Binding-site contacts:
Ligand atom C contacts residue LEU90 of chain 1.A at 3.8 Å (hydrophobic).
Ligand atom C21 contacts residue TYR50 of chain 1.A at 4.0 Å (hydrophobic).
Ligand atom C10 contacts residue TYR35 of chain 1.A at 3.5 Å (hydrophobic).
Ligand atom C13 contacts residue TYR50 of chain 1.A at 4.0 Å (hydrophobic).
Ligand atom C31 contacts residue LEU90 of chain 1.A at 4.3 Å (hydrophobic).
Ligand atom C31 contacts residue PHE101 of chain 1.A at 3.9 Å (hydrophobic).
Ligand atom C3 contacts residue LEU90 of chain 1.A at 3.8 Å (hydrophobic).
Ligand atom C17 contacts residue VAL47 of chain 1.A at 3.9 Å (hydrophobic).
Ligand atom N7 contacts residue LEU90 of chain 1.A at 4.2 Å.
Ligand atom O30 contacts residue SER57 of chain 1.A at 3.2 Å.
Ligand atom N16 contacts residue SER56 of chain 1.A at 4.0 Å.
Ligand atom C28 contacts residue VAL47 of chain 1.A at 4.0 Å (hydrophobic).
Ligand atom S26 contacts residue SER57 of chain 1.A at 3.9 Å.
Ligand atom C15 contacts residue TYR50 of chain 1.A at 3.8 Å (hydrophobic).
Ligand atom C18 contacts residue VAL47 of chain 1.A at 3.8 Å (hydrophobic).
Ligand atom O32 contacts residue SER56 of chain 1.A at 3.5 Å.
Ligand atom C28 contacts residue TYR35 of chain 1.A at 4.1 Å (hydrophobic).
Ligand atom C18 contacts residue TYR50 of chain 1.A at 4.1 Å (hydrophobic).
Ligand atom C22 contacts residue TYR50 of chain 1.A at 4.1 Å (hydrophobic).
Ligand atom C32 contacts residue LEU90 of chain 1.A at 4.0 Å (hydrophobic).
Ligand atom C11 contacts residue TYR35 of chain 1.A at 3.7 Å (hydrophobic).
Ligand atom C17 contacts residue TYR50 of chain 1.A at 4.2 Å (hydrophobic).
Ligand atom C17 contacts residue SER56 of chain 1.A at 3.8 Å.
Ligand atom C2 contacts residue LEU90 of chain 1.A at 4.1 Å (hydrophobic).
Ligand atom C29 contacts residue TYR35 of chain 1.A at 4.3 Å (hydrophobic).
Ligand atom N16 contacts residue TYR50 of chain 1.A at 3.7 Å.
Ligand atom C29 contacts residue TRP99 of chain 1.A at 3.2 Å (hydrophobic).
Ligand atom C30 contacts residue LEU90 of chain 1.A at 4.0 Å (hydrophobic).
Ligand atom C30 contacts residue PHE101 of chain 1.A at 3.9 Å (hydrophobic).
Ligand atom C14 contacts residue TYR50 of chain 1.A at 3.9 Å (hydrophobic).
Ligand atom C28 contacts residue LEU90 of chain 1.A at 4.0 Å (hydrophobic).
Ligand atom O32 contacts residue TYR50 of chain 1.A at 4.2 Å.
Ligand atom C12 contacts residue TYR35 of chain 1.A at 3.6 Å (hydrophobic).
Ligand atom C19 contacts residue TYR50 of chain 1.A at 3.8 Å (hydrophobic).
Ligand atom C23 contacts residue TYR50 of chain 1.A at 3.8 Å (hydrophobic).
Ligand atom C contacts residue TRP99 of chain 1.A at 3.8 Å (hydrophobic).
Ligand atom C20 contacts residue TYR50 of chain 1.A at 3.7 Å (hydrophobic).
Ligand atom C23 contacts residue SER56 of chain 1.A at 3.6 Å.
Ligand atom C30 contacts residue TRP99 of chain 1.A at 4.3 Å (hydrophobic).
Ligand atom O32 contacts residue SER57 of chain 1.A at 2.8 Å (h-bond).

A protein and the small-molecule ligand that binds it are described below.
Small molecule (SMILES): CN1/C(=C/C=C/c2cc[n+](CCCS(=O)(=O)O)c3ccccc23)C(C)(C)c2ccccc21

Sequence of chain 1.A:
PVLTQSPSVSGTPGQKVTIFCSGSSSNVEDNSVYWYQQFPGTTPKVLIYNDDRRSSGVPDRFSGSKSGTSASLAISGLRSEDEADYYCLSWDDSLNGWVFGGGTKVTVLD